This protein binds this small molecule.
Small molecule (SMILES): Cn1cc(-c2ccc(-c3cncc(Cl)c3N3CCC4(CCNC4=O)CC3)cc2)cn1

Binding-site contacts:
Ligand atom C5 contacts residue ARG358 of chain 1.A at 3.7 Å.
Ligand atom C16 contacts residue ILE81 of chain 1.A at 4.0 Å (hydrophobic).
Ligand atom C25 contacts residue TYR34 of chain 1.A at 3.5 Å (hydrophobic).
Ligand atom C30 contacts residue VAL37 of chain 1.A at 3.9 Å (hydrophobic).
Ligand atom C19 contacts residue LEU160 of chain 1.A at 3.9 Å (hydrophobic).
Ligand atom O28 contacts residue LYS54 of chain 1.A at 2.7 Å (salt-bridge).
Ligand atom C9 contacts residue VAL29 of chain 1.A at 3.8 Å (hydrophobic).
Ligand atom C8 contacts residue ARG358 of chain 1.A at 3.6 Å.
Ligand atom C21 contacts residue ALA174 of chain 1.A at 3.8 Å (hydrophobic).
Ligand atom C7 contacts residue ARG358 of chain 1.A at 3.5 Å.
Ligand atom C8 contacts residue VAL29 of chain 1.A at 3.9 Å (hydrophobic).
Ligand atom C16 contacts residue LEU160 of chain 1.A at 3.8 Å (hydrophobic).
Ligand atom C1 contacts residue VAL29 of chain 1.A at 3.9 Å (hydrophobic).
Ligand atom N6 contacts residue HIS108 of chain 1.A at 3.6 Å.
Ligand atom N15 contacts residue ALA102 of chain 1.A at 3.1 Å (h-bond).
Ligand atom C10 contacts residue ARG358 of chain 1.A at 3.8 Å.
Ligand atom N15 contacts residue ALA52 of chain 1.A at 3.6 Å.
Ligand atom CL1 contacts residue PHE99 of chain 1.A at 3.5 Å.
Ligand atom C4 contacts residue ARG358 of chain 1.A at 3.6 Å.
Ligand atom C11 contacts residue ARG358 of chain 1.A at 3.6 Å.
Ligand atom O28 contacts residue TYR34 of chain 1.A at 3.9 Å.
Ligand atom C24 contacts residue TYR34 of chain 1.A at 3.8 Å (hydrophobic).
Ligand atom C17 contacts residue LEU160 of chain 1.A at 3.7 Å (hydrophobic).
Ligand atom C3 contacts residue VAL29 of chain 1.A at 3.4 Å (hydrophobic).
Ligand atom C25 contacts residue ASP175 of chain 1.A at 3.5 Å.
Ligand atom N15 contacts residue ASP100 of chain 1.A at 3.7 Å.
Ligand atom C5 contacts residue ASP105 of chain 1.A at 3.8 Å.
Ligand atom C27 contacts residue TYR34 of chain 1.A at 3.7 Å (hydrophobic).
Ligand atom C27 contacts residue LYS54 of chain 1.A at 3.8 Å.
Ligand atom C14 contacts residue ALA102 of chain 1.A at 3.6 Å (hydrophobic).
Ligand atom N26 contacts residue TYR34 of chain 1.A at 3.4 Å.
Ligand atom C9 contacts residue ARG358 of chain 1.A at 3.6 Å.
Ligand atom CL1 contacts residue ILE81 of chain 1.A at 3.8 Å.
Ligand atom N15 contacts residue TYR101 of chain 1.A at 3.9 Å.
Ligand atom N26 contacts residue ASP175 of chain 1.A at 3.6 Å (salt-bridge).
Ligand atom C16 contacts residue ASP100 of chain 1.A at 3.3 Å.
Ligand atom C16 contacts residue ALA52 of chain 1.A at 3.4 Å (hydrophobic).
Ligand atom C5 contacts residue HIS108 of chain 1.A at 3.7 Å.
Ligand atom C17 contacts residue ALA52 of chain 1.A at 3.8 Å (hydrophobic).
Ligand atom C12 contacts residue ARG358 of chain 1.A at 3.7 Å.

Sequence of chain 1.A:
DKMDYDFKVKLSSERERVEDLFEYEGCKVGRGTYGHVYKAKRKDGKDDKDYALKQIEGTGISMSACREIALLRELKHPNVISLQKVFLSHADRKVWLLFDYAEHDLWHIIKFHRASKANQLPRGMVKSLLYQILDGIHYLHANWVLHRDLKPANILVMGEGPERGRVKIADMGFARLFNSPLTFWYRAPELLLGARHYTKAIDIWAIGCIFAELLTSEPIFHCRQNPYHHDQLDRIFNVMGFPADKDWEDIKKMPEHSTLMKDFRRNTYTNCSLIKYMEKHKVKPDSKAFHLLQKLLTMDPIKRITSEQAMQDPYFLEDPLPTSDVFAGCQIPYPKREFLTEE